The small molecule below binds the protein below.
Small molecule (SMILES): Cc1cc(CCCOc2c(C)cc(-c3noc(C(F)(F)F)n3)cc2C)on1

Sequence of chain 12.C:
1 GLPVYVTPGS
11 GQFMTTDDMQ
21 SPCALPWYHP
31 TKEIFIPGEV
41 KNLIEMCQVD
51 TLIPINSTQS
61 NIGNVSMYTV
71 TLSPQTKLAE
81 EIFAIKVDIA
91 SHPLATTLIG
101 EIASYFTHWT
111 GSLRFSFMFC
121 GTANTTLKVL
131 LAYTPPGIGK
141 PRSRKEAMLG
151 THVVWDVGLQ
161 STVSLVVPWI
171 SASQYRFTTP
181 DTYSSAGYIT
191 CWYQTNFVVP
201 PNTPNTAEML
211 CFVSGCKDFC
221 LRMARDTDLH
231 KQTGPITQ

Sequence of chain 12.A:
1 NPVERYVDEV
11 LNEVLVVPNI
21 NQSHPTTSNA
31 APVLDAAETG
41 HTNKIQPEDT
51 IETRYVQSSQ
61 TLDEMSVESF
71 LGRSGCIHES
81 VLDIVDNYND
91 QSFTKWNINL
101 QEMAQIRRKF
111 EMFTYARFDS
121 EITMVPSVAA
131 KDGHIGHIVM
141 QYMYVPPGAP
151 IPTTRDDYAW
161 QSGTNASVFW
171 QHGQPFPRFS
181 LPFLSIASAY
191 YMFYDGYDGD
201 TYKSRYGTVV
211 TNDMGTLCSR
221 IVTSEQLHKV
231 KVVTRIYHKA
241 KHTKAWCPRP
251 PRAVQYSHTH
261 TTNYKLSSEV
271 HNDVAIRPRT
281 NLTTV

Binding-site contacts:
Ligand atom C3A contacts residue TYR144 of chain 12.A at 3.4 Å (hydrophobic).
Ligand atom N3A contacts residue PHE179 of chain 12.A at 3.2 Å.
Ligand atom C5B contacts residue TYR144 of chain 12.A at 3.5 Å (hydrophobic).
Ligand atom F3 contacts residue ALA166 of chain 12.A at 2.8 Å.
Ligand atom CM4 contacts residue PHE179 of chain 12.A at 3.8 Å (hydrophobic).
Ligand atom CM6 contacts residue MET214 of chain 12.A at 3.5 Å (hydrophobic).
Ligand atom C3A contacts residue PHE179 of chain 12.A at 3.4 Å (hydrophobic).
Ligand atom F1 contacts residue TYR142 of chain 12.A at 3.6 Å.
Ligand atom N3A contacts residue TYR144 of chain 12.A at 3.7 Å.
Ligand atom C1B contacts residue ILE98 of chain 12.A at 3.6 Å (hydrophobic).
Ligand atom C4 contacts residue TYR190 of chain 12.A at 3.4 Å (hydrophobic).
Ligand atom N1A contacts residue TYR144 of chain 12.A at 3.1 Å.
Ligand atom C5 contacts residue MET214 of chain 12.A at 3.5 Å (hydrophobic).
Ligand atom F2 contacts residue PHE179 of chain 12.A at 3.3 Å.
Ligand atom O1A contacts residue TYR144 of chain 12.A at 3.1 Å.
Ligand atom F1 contacts residue PHE179 of chain 12.A at 3.8 Å.
Ligand atom F3 contacts residue SER167 of chain 12.A at 3.8 Å.
Ligand atom C1B contacts residue LEU181 of chain 12.A at 3.7 Å (hydrophobic).
Ligand atom N1A contacts residue LEU181 of chain 12.A at 3.7 Å.
Ligand atom C2A contacts residue TYR144 of chain 12.A at 3.5 Å (hydrophobic).
Ligand atom F2 contacts residue TYR142 of chain 12.A at 3.6 Å.
Ligand atom C2A contacts residue PHE179 of chain 12.A at 3.6 Å (hydrophobic).
Ligand atom F2 contacts residue VAL168 of chain 12.A at 2.6 Å.
Ligand atom O1B contacts residue ILE98 of chain 12.A at 3.0 Å.
Ligand atom C5B contacts residue LEU181 of chain 12.A at 3.4 Å (hydrophobic).
Ligand atom CM3 contacts residue TYR190 of chain 12.A at 3.5 Å (hydrophobic).
Ligand atom CM3 contacts residue ASN212 of chain 12.A at 3.5 Å.
Ligand atom C4B contacts residue LEU181 of chain 12.A at 3.5 Å (hydrophobic).
Ligand atom CM2 contacts residue ILE122 of chain 12.A at 3.5 Å (hydrophobic).
Ligand atom F3 contacts residue TYR144 of chain 12.A at 2.9 Å.
Ligand atom CM6 contacts residue LEU184 of chain 12.A at 3.0 Å (hydrophobic).
Ligand atom F3 contacts residue TYR142 of chain 12.A at 2.8 Å.
Ligand atom F1 contacts residue LEU217 of chain 12.A at 3.4 Å.
Ligand atom C1C contacts residue MET214 of chain 12.A at 3.5 Å (hydrophobic).
Ligand atom N1A contacts residue PHE179 of chain 12.A at 3.7 Å.
Ligand atom O1 contacts residue MET214 of chain 12.A at 3.5 Å (h-bond).
Ligand atom CM6 contacts residue TYR144 of chain 12.A at 3.3 Å (hydrophobic).
Ligand atom CM4 contacts residue TYR142 of chain 12.A at 3.5 Å (hydrophobic).
Ligand atom F3 contacts residue MET143 of chain 12.A at 3.3 Å.
Ligand atom C6B contacts residue LEU181 of chain 12.A at 3.4 Å (hydrophobic).